Binding-site contacts:
Ligand atom O5 contacts residue ASN212 of chain 52.H at 2.4 Å (h-bond).
Ligand atom C5 contacts residue ASN212 of chain 52.H at 3.7 Å.
Ligand atom O6 contacts residue ASN212 of chain 52.H at 4.3 Å.
Ligand atom N2 contacts residue ILE211 of chain 52.H at 4.5 Å.
Ligand atom C2 contacts residue ASN212 of chain 52.H at 2.5 Å.
Ligand atom C1 contacts residue ILE211 of chain 52.H at 4.3 Å (hydrophobic).
Ligand atom C3 contacts residue ASN212 of chain 52.H at 3.8 Å.
Ligand atom C7 contacts residue ASN212 of chain 52.H at 4.0 Å.
Ligand atom N2 contacts residue ASN212 of chain 52.H at 2.9 Å (h-bond).
Ligand atom C4 contacts residue ASN212 of chain 52.H at 4.2 Å.
Ligand atom C1 contacts residue ASN212 of chain 52.H at 1.4 Å.

Sequence of chain 52.H:
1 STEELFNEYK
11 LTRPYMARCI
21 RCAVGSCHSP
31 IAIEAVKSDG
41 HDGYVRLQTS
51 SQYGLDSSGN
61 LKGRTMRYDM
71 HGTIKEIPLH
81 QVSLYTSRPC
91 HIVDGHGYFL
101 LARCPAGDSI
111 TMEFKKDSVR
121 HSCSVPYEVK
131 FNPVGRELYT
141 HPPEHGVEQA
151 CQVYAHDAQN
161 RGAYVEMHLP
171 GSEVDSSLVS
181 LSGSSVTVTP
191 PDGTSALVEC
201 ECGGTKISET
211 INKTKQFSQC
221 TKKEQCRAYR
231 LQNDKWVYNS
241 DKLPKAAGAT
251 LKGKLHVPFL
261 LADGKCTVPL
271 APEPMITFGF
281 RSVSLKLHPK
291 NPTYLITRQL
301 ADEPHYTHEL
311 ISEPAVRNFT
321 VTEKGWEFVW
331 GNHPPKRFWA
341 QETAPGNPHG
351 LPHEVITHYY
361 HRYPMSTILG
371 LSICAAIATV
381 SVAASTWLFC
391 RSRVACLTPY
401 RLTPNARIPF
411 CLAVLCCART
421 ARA

A protein and the small-molecule ligand that binds it are described below.
Small molecule (SMILES): CC(=O)N[C@@H]1[C@@H](O)[C@H](O)[C@@H](CO)O[C@H]1O